Sequence of chain 1.A:
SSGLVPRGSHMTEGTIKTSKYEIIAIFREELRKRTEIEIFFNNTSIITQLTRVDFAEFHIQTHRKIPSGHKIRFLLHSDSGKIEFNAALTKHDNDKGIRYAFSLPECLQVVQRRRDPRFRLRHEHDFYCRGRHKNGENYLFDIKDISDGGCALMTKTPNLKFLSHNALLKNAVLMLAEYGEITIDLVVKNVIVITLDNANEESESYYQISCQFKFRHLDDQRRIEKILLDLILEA

A protein and the small-molecule ligand that binds it are described below.
Small molecule (SMILES): Nc1nc2c(ncn2[C@@H]2O[C@@H]3CO[P](=O)(O)O[C@H]4[C@@H](O)[C@H](n5cnc6c(=O)[nH]c(N)nc65)O[C@@H]4CO[P](=O)(O)O[C@H]3[C@H]2O)c(=O)[nH]1

Binding-site contacts:
Ligand atom O11 contacts residue ARG128 of chain 1.A at 3.0 Å (salt-bridge).
Ligand atom N31 contacts residue ARG126 of chain 1.A at 3.1 Å (salt-bridge).
Ligand atom C21 contacts residue ARG126 of chain 1.A at 3.1 Å.
Ligand atom O3' contacts residue ARG128 of chain 1.A at 3.1 Å (salt-bridge).
Ligand atom C4 contacts residue CYS224 of chain 1.A at 3.3 Å (hydrophobic).
Ligand atom C2 contacts residue ARG131 of chain 1.A at 3.4 Å.
Ligand atom C6 contacts residue ARG131 of chain 1.A at 3.4 Å.
Ligand atom N21 contacts residue C2E1 of chain 1.C at 3.1 Å (h-bond).
Ligand atom N1 contacts residue ASP158 of chain 1.A at 2.8 Å (salt-bridge).
Ligand atom O1P contacts residue SO41 of chain 1.D at 3.4 Å (h-bond).
Ligand atom C81 contacts residue C2E1 of chain 1.C at 3.3 Å.
Ligand atom N21 contacts residue EDO1 of chain 1.H at 2.8 Å (h-bond).
Ligand atom O2' contacts residue GLY162 of chain 1.A at 3.2 Å.
Ligand atom N1 contacts residue CYS164 of chain 1.A at 3.4 Å.
Ligand atom N7 contacts residue C2E1 of chain 1.C at 3.4 Å (h-bond).
Ligand atom O61 contacts residue ARG127 of chain 1.A at 2.6 Å (salt-bridge).
Ligand atom N11 contacts residue C2E1 of chain 1.C at 2.9 Å (h-bond).
Ligand atom O4A contacts residue ARG126 of chain 1.A at 3.2 Å.
Ligand atom N2 contacts residue ASP158 of chain 1.A at 2.8 Å (salt-bridge).
Ligand atom C1' contacts residue CYS224 of chain 1.A at 3.3 Å (hydrophobic).
Ligand atom O61 contacts residue C2E1 of chain 1.C at 3.2 Å.
Ligand atom N2 contacts residue CYS164 of chain 1.A at 3.5 Å.
Ligand atom N3 contacts residue GLY163 of chain 1.A at 3.4 Å.
Ligand atom O2P contacts residue C2E1 of chain 1.C at 2.8 Å (h-bond).
Ligand atom C2 contacts residue ASP158 of chain 1.A at 3.2 Å.
Ligand atom N3 contacts residue CYS164 of chain 1.A at 3.3 Å (h-bond).
Ligand atom C21 contacts residue C2E1 of chain 1.C at 3.4 Å.
Ligand atom O6 contacts residue SER223 of chain 1.A at 2.8 Å (h-bond).
Ligand atom N71 contacts residue C2E1 of chain 1.C at 3.4 Å (h-bond).
Ligand atom C2 contacts residue CYS164 of chain 1.A at 3.4 Å (hydrophobic).
Ligand atom N11 contacts residue ARG126 of chain 1.A at 3.4 Å (salt-bridge).
Ligand atom N7 contacts residue SER223 of chain 1.A at 3.3 Å.
Ligand atom C61 contacts residue C2E1 of chain 1.C at 3.3 Å.
Ligand atom N2 contacts residue SER160 of chain 1.A at 3.4 Å (h-bond).
Ligand atom O21 contacts residue ARG131 of chain 1.A at 3.2 Å (salt-bridge).
Ligand atom N2 contacts residue GLY163 of chain 1.A at 3.3 Å (h-bond).
Ligand atom N71 contacts residue ARG127 of chain 1.A at 3.0 Å (salt-bridge).
Ligand atom O1P contacts residue LYS202 of chain 1.A at 3.3 Å.
Ligand atom O4' contacts residue GLN225 of chain 1.A at 3.2 Å.
Ligand atom N9 contacts residue CYS224 of chain 1.A at 3.0 Å (h-bond).